This small molecule binds to this protein.
Small molecule (SMILES): O=C(O)[C@H]1O[C@H](O[P](=O)(O)O[P](=O)(O)OC[C@H]2O[C@@H](n3ccc(=O)[nH]c3=O)[C@H](O)[C@@H]2O)[C@H](O)[C@@H](O)[C@@H]1O

Binding-site contacts:
Ligand atom N3 contacts residue LYS526 of chain 1.A at 2.9 Å (salt-bridge).
Ligand atom O4 contacts residue GLN514 of chain 1.A at 3.7 Å.
Ligand atom C6' contacts residue ASN492 of chain 1.A at 3.4 Å.
Ligand atom O2B contacts residue ARG460 of chain 1.A at 3.2 Å (salt-bridge).
Ligand atom O3D contacts residue TYR613 of chain 1.A at 3.0 Å (h-bond).
Ligand atom O3D contacts residue ARG535 of chain 1.A at 3.5 Å (salt-bridge).
Ligand atom O1A contacts residue ALA511 of chain 1.A at 3.4 Å (h-bond).
Ligand atom O3' contacts residue ALA393 of chain 1.A at 3.2 Å.
Ligand atom O4D contacts residue ILE574 of chain 1.A at 3.6 Å.
Ligand atom O4 contacts residue LEU515 of chain 1.A at 3.6 Å.
Ligand atom O2' contacts residue PRO395 of chain 1.A at 3.4 Å.
Ligand atom C1D contacts residue ILE574 of chain 1.A at 3.7 Å (hydrophobic).
Ligand atom O3A contacts residue PRO395 of chain 1.A at 3.1 Å.
Ligand atom C3D contacts residue TYR609 of chain 1.A at 3.4 Å (hydrophobic).
Ligand atom O'Q contacts residue ASN492 of chain 1.A at 3.0 Å (h-bond).
Ligand atom C2D contacts residue TYR609 of chain 1.A at 3.1 Å (hydrophobic).
Ligand atom O3' contacts residue TYR463 of chain 1.A at 3.6 Å.
Ligand atom O5D contacts residue ALA511 of chain 1.A at 3.6 Å.
Ligand atom O2B contacts residue ARG535 of chain 1.A at 3.0 Å (salt-bridge).
Ligand atom O2D contacts residue TYR609 of chain 1.A at 3.7 Å.
Ligand atom C5' contacts residue ARG619 of chain 1.A at 3.6 Å.
Ligand atom O2D contacts residue TYR613 of chain 1.A at 3.6 Å (h-bond).
Ligand atom O1B contacts residue ASN492 of chain 1.A at 3.1 Å (h-bond).
Ligand atom O'Q contacts residue SER433 of chain 1.A at 2.3 Å (h-bond).
Ligand atom O1B contacts residue ARG535 of chain 1.A at 3.0 Å (salt-bridge).
Ligand atom C5' contacts residue SER433 of chain 1.A at 3.5 Å.
Ligand atom O'Q contacts residue ARG619 of chain 1.A at 3.0 Å (salt-bridge).
Ligand atom O4' contacts residue THR432 of chain 1.A at 2.5 Å (h-bond).
Ligand atom C4 contacts residue LYS526 of chain 1.A at 3.5 Å.
Ligand atom O4 contacts residue LYS526 of chain 1.A at 3.4 Å (salt-bridge).
Ligand atom O1A contacts residue ARG510 of chain 1.A at 3.4 Å.
Ligand atom C6' contacts residue SER433 of chain 1.A at 3.0 Å.
Ligand atom O2D contacts residue ASP615 of chain 1.A at 3.7 Å.
Ligand atom N3 contacts residue ILE528 of chain 1.A at 3.5 Å.
Ligand atom O2' contacts residue TYR398 of chain 1.A at 3.2 Å (h-bond).
Ligand atom O2 contacts residue ILE528 of chain 1.A at 2.7 Å (h-bond).
Ligand atom O3' contacts residue TYR398 of chain 1.A at 3.1 Å (h-bond).
Ligand atom O2 contacts residue LEU527 of chain 1.A at 3.7 Å.
Ligand atom O5' contacts residue ASN492 of chain 1.A at 3.5 Å (h-bond).
Ligand atom O'P contacts residue ASN492 of chain 1.A at 3.5 Å (h-bond).

Sequence of chain 1.A:
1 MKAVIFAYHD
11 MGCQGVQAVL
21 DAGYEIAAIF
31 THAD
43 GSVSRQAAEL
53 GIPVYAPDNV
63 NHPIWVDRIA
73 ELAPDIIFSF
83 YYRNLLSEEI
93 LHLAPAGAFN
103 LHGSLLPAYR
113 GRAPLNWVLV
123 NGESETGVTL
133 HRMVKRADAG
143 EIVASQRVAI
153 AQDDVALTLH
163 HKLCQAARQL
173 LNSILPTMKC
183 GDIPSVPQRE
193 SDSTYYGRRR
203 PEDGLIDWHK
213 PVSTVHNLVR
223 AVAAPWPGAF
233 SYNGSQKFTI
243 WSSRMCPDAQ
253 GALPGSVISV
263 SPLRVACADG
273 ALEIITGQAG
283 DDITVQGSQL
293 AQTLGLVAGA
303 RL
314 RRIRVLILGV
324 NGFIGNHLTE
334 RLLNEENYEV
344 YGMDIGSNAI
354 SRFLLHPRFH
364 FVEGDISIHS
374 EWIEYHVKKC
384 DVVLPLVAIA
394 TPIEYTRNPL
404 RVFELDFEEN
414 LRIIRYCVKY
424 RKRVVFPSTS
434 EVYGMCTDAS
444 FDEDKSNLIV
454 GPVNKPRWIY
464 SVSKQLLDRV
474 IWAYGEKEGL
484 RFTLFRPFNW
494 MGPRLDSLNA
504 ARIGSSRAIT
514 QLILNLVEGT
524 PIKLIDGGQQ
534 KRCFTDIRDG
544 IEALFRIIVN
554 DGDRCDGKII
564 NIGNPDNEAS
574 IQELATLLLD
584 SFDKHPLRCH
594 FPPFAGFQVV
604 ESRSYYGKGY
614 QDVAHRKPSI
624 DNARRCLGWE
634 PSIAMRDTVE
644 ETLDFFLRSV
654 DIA